Sequence of chain 2.A:
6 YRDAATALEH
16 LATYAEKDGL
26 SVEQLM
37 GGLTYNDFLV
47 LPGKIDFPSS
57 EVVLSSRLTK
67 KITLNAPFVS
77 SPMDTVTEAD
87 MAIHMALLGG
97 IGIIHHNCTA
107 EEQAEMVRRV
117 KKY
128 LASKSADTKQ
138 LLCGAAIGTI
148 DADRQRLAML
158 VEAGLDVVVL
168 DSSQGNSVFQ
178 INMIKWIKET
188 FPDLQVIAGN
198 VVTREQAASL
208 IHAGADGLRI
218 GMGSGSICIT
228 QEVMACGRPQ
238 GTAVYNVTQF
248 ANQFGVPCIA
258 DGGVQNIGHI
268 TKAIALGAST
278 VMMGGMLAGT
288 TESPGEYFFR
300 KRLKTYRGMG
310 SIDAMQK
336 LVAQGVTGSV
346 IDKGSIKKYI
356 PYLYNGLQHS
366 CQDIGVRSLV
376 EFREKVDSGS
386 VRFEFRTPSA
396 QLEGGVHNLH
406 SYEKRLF

This protein binds this small molecule.
Small molecule (SMILES): O=c1[nH]cnc2c1ncn2[C@@H]1O[C@H](COP(=O)(O)O)[C@@H](O)[C@H]1O

Binding-site contacts:
Ligand atom C5 contacts residue ILE224 of chain 2.A at 3.7 Å (hydrophobic).
Ligand atom C3' contacts residue SER77 of chain 2.A at 3.2 Å.
Ligand atom O6 contacts residue GLY309 of chain 2.A at 2.4 Å (h-bond).
Ligand atom O2' contacts residue ASP258 of chain 2.A at 2.2 Å (salt-bridge).
Ligand atom O6 contacts residue MET308 of chain 2.A at 3.1 Å (h-bond).
Ligand atom O3' contacts residue ASP258 of chain 2.A at 2.5 Å (salt-bridge).
Ligand atom N7 contacts residue MET308 of chain 2.A at 3.2 Å (h-bond).
Ligand atom O2P contacts residue SER223 of chain 2.A at 3.0 Å (h-bond).
Ligand atom C8 contacts residue ILE224 of chain 2.A at 3.4 Å (hydrophobic).
Ligand atom O6 contacts residue GLY307 of chain 2.A at 3.3 Å.
Ligand atom C2' contacts residue ARG216 of chain 2.A at 3.4 Å.
Ligand atom C3' contacts residue ASP258 of chain 2.A at 3.4 Å.
Ligand atom O3P contacts residue GLY281 of chain 2.A at 3.0 Å (h-bond).
Ligand atom C8 contacts residue MET79 of chain 2.A at 3.6 Å (hydrophobic).
Ligand atom O5' contacts residue GLY222 of chain 2.A at 3.4 Å.
Ligand atom O6 contacts residue GLY340 of chain 2.A at 3.6 Å.
Ligand atom O4' contacts residue GLY222 of chain 2.A at 3.7 Å.
Ligand atom N1 contacts residue GLN339 of chain 2.A at 3.2 Å (h-bond).
Ligand atom O2' contacts residue ARG216 of chain 2.A at 3.1 Å (salt-bridge).
Ligand atom C6 contacts residue GLY309 of chain 2.A at 3.4 Å.
Ligand atom O2P contacts residue GLY222 of chain 2.A at 3.5 Å.
Ligand atom O1P contacts residue SER223 of chain 2.A at 2.7 Å (h-bond).
Ligand atom N7 contacts residue ILE224 of chain 2.A at 3.2 Å.
Ligand atom C4' contacts residue ASP258 of chain 2.A at 3.4 Å.
Ligand atom C2 contacts residue THR227 of chain 2.A at 3.4 Å.
Ligand atom O1P contacts residue GLY282 of chain 2.A at 3.2 Å (h-bond).
Ligand atom O3' contacts residue ARG216 of chain 2.A at 3.2 Å (salt-bridge).
Ligand atom C2' contacts residue ASP258 of chain 2.A at 3.4 Å.
Ligand atom O2P contacts residue GLY260 of chain 2.A at 2.9 Å (h-bond).
Ligand atom O5' contacts residue GLY259 of chain 2.A at 3.5 Å.
Ligand atom C2 contacts residue CYS225 of chain 2.A at 3.1 Å (hydrophobic).
Ligand atom O3' contacts residue MET279 of chain 2.A at 3.5 Å (h-bond).
Ligand atom O3P contacts residue GLY282 of chain 2.A at 3.7 Å.
Ligand atom O1P contacts residue TYR305 of chain 2.A at 2.5 Å (h-bond).
Ligand atom C5' contacts residue TYR305 of chain 2.A at 3.7 Å (hydrophobic).
Ligand atom N7 contacts residue GLY307 of chain 2.A at 3.3 Å.
Ligand atom O2' contacts residue ASN197 of chain 2.A at 3.7 Å.
Ligand atom O3' contacts residue SER77 of chain 2.A at 2.5 Å (h-bond).
Ligand atom P contacts residue SER223 of chain 2.A at 3.7 Å.
Ligand atom N3 contacts residue CYS225 of chain 2.A at 3.4 Å (h-bond).

Sequence of chain 3.A:
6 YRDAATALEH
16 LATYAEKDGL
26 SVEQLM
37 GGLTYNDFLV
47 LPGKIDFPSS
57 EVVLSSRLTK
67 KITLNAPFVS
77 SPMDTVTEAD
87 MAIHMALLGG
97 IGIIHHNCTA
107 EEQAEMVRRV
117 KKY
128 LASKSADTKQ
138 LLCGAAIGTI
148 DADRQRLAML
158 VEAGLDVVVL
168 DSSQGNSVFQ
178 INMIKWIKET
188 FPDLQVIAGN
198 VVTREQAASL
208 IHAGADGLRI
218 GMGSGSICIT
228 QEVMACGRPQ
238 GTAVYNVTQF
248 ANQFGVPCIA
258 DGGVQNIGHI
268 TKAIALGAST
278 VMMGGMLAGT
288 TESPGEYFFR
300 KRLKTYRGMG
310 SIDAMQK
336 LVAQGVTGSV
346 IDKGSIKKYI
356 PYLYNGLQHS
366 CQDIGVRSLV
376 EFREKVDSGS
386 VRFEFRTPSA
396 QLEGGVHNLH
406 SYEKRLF